Binding-site contacts:
Ligand atom C5' contacts residue TYR39 of chain 1.A at 3.4 Å (hydrophobic).
Ligand atom OP3 contacts residue LYS35 of chain 1.A at 2.6 Å (salt-bridge).
Ligand atom OP1 contacts residue GLY66 of chain 1.A at 2.9 Å (h-bond).
Ligand atom OP1 contacts residue GLY64 of chain 1.A at 2.9 Å (h-bond).
Ligand atom O3' contacts residue VAL65 of chain 1.A at 3.8 Å.
Ligand atom OP1 contacts residue ILE69 of chain 1.A at 2.8 Å (h-bond).
Ligand atom P contacts residue LYS35 of chain 1.A at 3.7 Å.
Ligand atom O3' contacts residue LYS68 of chain 1.A at 3.8 Å.
Ligand atom OP1 contacts residue NA1 of chain 1.I at 2.6 Å (h-bond).
Ligand atom C4' contacts residue GLY64 of chain 1.A at 3.3 Å.
Ligand atom C5' contacts residue GLY66 of chain 1.A at 3.4 Å.
Ligand atom P contacts residue GLY64 of chain 1.A at 3.8 Å.
Ligand atom C3' contacts residue GLY66 of chain 1.A at 3.7 Å.
Ligand atom C3' contacts residue LYS68 of chain 1.A at 3.8 Å.
Ligand atom P contacts residue NA1 of chain 1.I at 3.7 Å.
Ligand atom OP1 contacts residue LYS68 of chain 1.A at 3.5 Å (salt-bridge).
Ligand atom C1' contacts residue ALA38 of chain 1.A at 3.8 Å (hydrophobic).
Ligand atom O5' contacts residue GLY66 of chain 1.A at 3.5 Å (h-bond).
Ligand atom O3' contacts residue ILE69 of chain 1.A at 3.6 Å.
Ligand atom O6 contacts residue HIS34 of chain 1.A at 3.8 Å.
Ligand atom OP1 contacts residue LEU62 of chain 1.A at 3.6 Å.
Ligand atom OP1 contacts residue THR67 of chain 1.A at 3.7 Å.
Ligand atom O4' contacts residue ALA38 of chain 1.A at 3.3 Å.
Ligand atom OP2 contacts residue GLY66 of chain 1.A at 3.8 Å.
Ligand atom P contacts residue GLY66 of chain 1.A at 3.7 Å.
Ligand atom O3' contacts residue GLY64 of chain 1.A at 3.5 Å.
Ligand atom OP2 contacts residue LYS68 of chain 1.A at 3.0 Å.
Ligand atom OP2 contacts residue NA1 of chain 1.I at 3.9 Å.
Ligand atom O5' contacts residue LYS35 of chain 1.A at 3.9 Å.
Ligand atom OP2 contacts residue LYS68 of chain 1.A at 3.3 Å (salt-bridge).
Ligand atom OP2 contacts residue VAL65 of chain 1.A at 3.8 Å.
Ligand atom OP1 contacts residue LYS35 of chain 1.A at 3.8 Å.
Ligand atom P contacts residue ILE69 of chain 1.A at 3.9 Å.
Ligand atom OP1 contacts residue VAL65 of chain 1.A at 3.4 Å (h-bond).
Ligand atom N3 contacts residue ALA38 of chain 1.A at 3.6 Å.
Ligand atom OP1 contacts residue LYS68 of chain 1.A at 3.4 Å (salt-bridge).
Ligand atom P contacts residue VAL65 of chain 1.A at 3.9 Å.
Ligand atom C5' contacts residue GLY64 of chain 1.A at 3.2 Å.
Ligand atom P contacts residue LYS68 of chain 1.A at 3.6 Å.
Ligand atom OP1 contacts residue PRO63 of chain 1.A at 3.5 Å.

This protein binds this small molecule.
Small molecule (SMILES): Cc1cn([C@H]2C[C@H](O[P](=O)(O)OC[C@H]3O[C@@H](n4ccc(N)nc4=O)C[C@@H]3O[P](=O)(O)OC[C@H]3O[C@@H](n4cnc5c(=O)nc(N)[nH]c54)C[C@@H]3O[P](=O)(O)OC[C@H]3O[C@@H](n4cnc5c(=O)nc(N)[nH]c54)C[C@@H]3O)[C@@H](CO[P](=O)(O)O[C@H]3C[C@H](n4cnc5c(=O)nc(N)[nH]c54)O[C@@H]3COP(=O)(O)O)O2)c(=O)[nH]c1=O

Sequence of chain 1.A:
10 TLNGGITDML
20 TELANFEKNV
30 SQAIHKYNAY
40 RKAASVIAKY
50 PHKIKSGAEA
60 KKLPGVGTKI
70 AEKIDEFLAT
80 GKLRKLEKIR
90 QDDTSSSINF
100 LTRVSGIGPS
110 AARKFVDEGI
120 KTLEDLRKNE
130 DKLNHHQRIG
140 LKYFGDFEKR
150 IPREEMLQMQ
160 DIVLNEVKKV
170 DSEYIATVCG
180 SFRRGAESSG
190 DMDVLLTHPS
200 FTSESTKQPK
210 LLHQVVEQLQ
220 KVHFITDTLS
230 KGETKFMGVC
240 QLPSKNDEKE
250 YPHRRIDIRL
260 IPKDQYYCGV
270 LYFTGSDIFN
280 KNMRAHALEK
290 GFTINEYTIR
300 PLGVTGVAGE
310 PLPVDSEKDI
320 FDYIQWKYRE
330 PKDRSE